Sequence of chain 1.B:
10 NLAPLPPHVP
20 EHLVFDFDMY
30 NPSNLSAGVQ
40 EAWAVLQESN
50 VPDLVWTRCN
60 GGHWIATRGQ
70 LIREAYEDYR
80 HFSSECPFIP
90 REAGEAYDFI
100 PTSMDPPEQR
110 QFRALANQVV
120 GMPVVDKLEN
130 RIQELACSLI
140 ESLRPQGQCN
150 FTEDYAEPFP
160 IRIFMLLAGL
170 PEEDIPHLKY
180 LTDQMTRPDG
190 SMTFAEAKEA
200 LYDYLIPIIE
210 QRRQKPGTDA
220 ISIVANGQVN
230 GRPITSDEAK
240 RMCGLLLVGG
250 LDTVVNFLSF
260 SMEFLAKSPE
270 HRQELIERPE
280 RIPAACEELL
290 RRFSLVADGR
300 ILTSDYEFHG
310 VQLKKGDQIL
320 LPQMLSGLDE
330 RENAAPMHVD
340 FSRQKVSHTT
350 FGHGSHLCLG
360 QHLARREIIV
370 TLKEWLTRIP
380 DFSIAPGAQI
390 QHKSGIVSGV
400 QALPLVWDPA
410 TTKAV

Binding-site contacts:
Ligand atom C10 contacts residue ILE395 of chain 1.B at 4.3 Å (hydrophobic).
Ligand atom C5 contacts residue HEM1 of chain 1.H at 3.9 Å.
Ligand atom O contacts residue PHE98 of chain 1.B at 4.3 Å.
Ligand atom C6 contacts residue LEU244 of chain 1.B at 3.7 Å (hydrophobic).
Ligand atom C8 contacts residue ASP297 of chain 1.B at 4.0 Å.
Ligand atom C9 contacts residue VAL295 of chain 1.B at 3.8 Å (hydrophobic).
Ligand atom C7 contacts residue VAL295 of chain 1.B at 4.5 Å (hydrophobic).
Ligand atom C10 contacts residue VAL247 of chain 1.B at 3.6 Å (hydrophobic).
Ligand atom C3 contacts residue HEM1 of chain 1.H at 4.5 Å.
Ligand atom C10 contacts residue VAL396 of chain 1.B at 4.1 Å (hydrophobic).
Ligand atom C8 contacts residue VAL295 of chain 1.B at 3.6 Å (hydrophobic).
Ligand atom O contacts residue TYR96 of chain 1.B at 2.8 Å (h-bond).
Ligand atom C5 contacts residue LEU244 of chain 1.B at 3.6 Å (hydrophobic).
Ligand atom C2 contacts residue TYR96 of chain 1.B at 3.2 Å (hydrophobic).
Ligand atom O contacts residue PHE87 of chain 1.B at 3.0 Å.
Ligand atom C4 contacts residue HEM1 of chain 1.H at 4.0 Å.
Ligand atom C3 contacts residue ASP297 of chain 1.B at 4.4 Å.
Ligand atom C9 contacts residue HEM1 of chain 1.H at 3.8 Å.
Ligand atom C10 contacts residue THR185 of chain 1.B at 4.1 Å.
Ligand atom C6 contacts residue VAL247 of chain 1.B at 4.2 Å (hydrophobic).
Ligand atom C3 contacts residue PHE87 of chain 1.B at 4.5 Å (hydrophobic).
Ligand atom C8 contacts residue ILE395 of chain 1.B at 3.7 Å (hydrophobic).
Ligand atom C10 contacts residue PHE87 of chain 1.B at 4.3 Å (hydrophobic).
Ligand atom C4 contacts residue CMO1 of chain 1.I at 4.5 Å.
Ligand atom C9 contacts residue CMO1 of chain 1.I at 3.7 Å.
Ligand atom C8 contacts residue PHE87 of chain 1.B at 4.2 Å (hydrophobic).
Ligand atom C2 contacts residue PHE87 of chain 1.B at 3.7 Å (hydrophobic).
Ligand atom C6 contacts residue CMO1 of chain 1.I at 3.2 Å.
Ligand atom C2 contacts residue LEU244 of chain 1.B at 4.2 Å (hydrophobic).
Ligand atom C5 contacts residue CMO1 of chain 1.I at 3.2 Å.
Ligand atom C3 contacts residue TYR96 of chain 1.B at 3.0 Å (hydrophobic).
Ligand atom C3 contacts residue THR101 of chain 1.B at 3.6 Å.
Ligand atom O contacts residue LEU244 of chain 1.B at 4.5 Å.
Ligand atom C1 contacts residue VAL247 of chain 1.B at 4.5 Å (hydrophobic).
Ligand atom C1 contacts residue CMO1 of chain 1.I at 4.5 Å.
Ligand atom C3 contacts residue LEU244 of chain 1.B at 4.2 Å (hydrophobic).

The protein below binds the small molecule below.
Small molecule (SMILES): CC1(C)[C@@H]2CC[C@@]1(C)C(=O)C2